Binding-site contacts:
Ligand atom C7 contacts residue ASN31 of chain 1.F at 3.5 Å.
Ligand atom O6 contacts residue THR311 of chain 1.F at 3.2 Å.
Ligand atom C5 contacts residue THR311 of chain 1.F at 4.4 Å.
Ligand atom C6 contacts residue LEU374 of chain 1.F at 4.5 Å (hydrophobic).
Ligand atom N2 contacts residue ASN31 of chain 1.F at 2.9 Å (h-bond).
Ligand atom C3 contacts residue ASN31 of chain 1.F at 3.8 Å.
Ligand atom C1 contacts residue ASN31 of chain 1.F at 1.4 Å.
Ligand atom O7 contacts residue ASN31 of chain 1.F at 3.8 Å.
Ligand atom C4 contacts residue ASN31 of chain 1.F at 4.2 Å.
Ligand atom O5 contacts residue ASN31 of chain 1.F at 2.4 Å (h-bond).
Ligand atom C1 contacts residue THR311 of chain 1.F at 3.7 Å.
Ligand atom C6 contacts residue THR311 of chain 1.F at 4.2 Å.
Ligand atom C2 contacts residue ASN31 of chain 1.F at 2.4 Å.
Ligand atom O5 contacts residue THR311 of chain 1.F at 3.2 Å (h-bond).
Ligand atom C5 contacts residue ASN31 of chain 1.F at 3.7 Å.
Ligand atom O6 contacts residue LEU374 of chain 1.F at 3.8 Å.

The small molecule below binds the protein below.
Small molecule (SMILES): CC(=O)N[C@@H]1[C@@H](O)[C@H](O)[C@@H](CO)O[C@H]1O

Sequence of chain 1.F:
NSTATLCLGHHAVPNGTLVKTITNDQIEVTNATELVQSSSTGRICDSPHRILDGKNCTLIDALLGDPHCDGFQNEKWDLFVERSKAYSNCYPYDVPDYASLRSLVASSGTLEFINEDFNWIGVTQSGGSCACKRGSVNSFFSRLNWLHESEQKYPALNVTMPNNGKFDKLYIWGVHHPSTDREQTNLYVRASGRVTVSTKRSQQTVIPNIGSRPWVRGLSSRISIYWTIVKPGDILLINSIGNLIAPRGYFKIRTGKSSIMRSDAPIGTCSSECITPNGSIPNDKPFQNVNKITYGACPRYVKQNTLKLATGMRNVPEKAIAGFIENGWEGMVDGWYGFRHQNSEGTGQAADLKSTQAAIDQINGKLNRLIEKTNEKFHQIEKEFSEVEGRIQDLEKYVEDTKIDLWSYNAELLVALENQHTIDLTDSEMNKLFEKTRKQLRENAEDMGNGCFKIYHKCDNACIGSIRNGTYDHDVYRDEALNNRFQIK